The small molecule below binds the protein below.
Small molecule (SMILES): COc1cccc(COC(=O)c2sc3ccccc3c2OC2CCNCC2)c1

Sequence of chain 1.A:
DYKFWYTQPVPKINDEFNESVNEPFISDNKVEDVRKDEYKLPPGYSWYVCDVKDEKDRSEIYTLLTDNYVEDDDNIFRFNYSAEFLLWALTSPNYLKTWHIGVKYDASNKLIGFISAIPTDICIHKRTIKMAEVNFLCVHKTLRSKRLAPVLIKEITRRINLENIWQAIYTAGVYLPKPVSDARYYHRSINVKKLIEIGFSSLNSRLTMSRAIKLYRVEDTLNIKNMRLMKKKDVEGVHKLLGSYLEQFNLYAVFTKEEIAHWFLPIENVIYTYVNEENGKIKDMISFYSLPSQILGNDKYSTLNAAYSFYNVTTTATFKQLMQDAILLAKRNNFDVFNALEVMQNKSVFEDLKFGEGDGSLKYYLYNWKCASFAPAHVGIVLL

Binding-site contacts:
Ligand atom O contacts residue ASP72 of chain 1.A at 3.6 Å.
Ligand atom C19 contacts residue TYR81 of chain 1.A at 3.3 Å (hydrophobic).
Ligand atom C9 contacts residue TYR308 of chain 1.A at 3.4 Å (hydrophobic).
Ligand atom C contacts residue SER293 of chain 1.A at 3.6 Å.
Ligand atom C contacts residue PHE77 of chain 1.A at 3.7 Å (hydrophobic).
Ligand atom C11 contacts residue ASN339 of chain 1.A at 3.5 Å.
Ligand atom C10 contacts residue TYR308 of chain 1.A at 3.4 Å (hydrophobic).
Ligand atom C13 contacts residue TYR308 of chain 1.A at 3.7 Å (hydrophobic).
Ligand atom C14 contacts residue TYR308 of chain 1.A at 3.5 Å (hydrophobic).
Ligand atom C10 contacts residue ASN339 of chain 1.A at 3.7 Å.
Ligand atom C14 contacts residue LEU341 of chain 1.A at 3.8 Å (hydrophobic).
Ligand atom C13 contacts residue TYR289 of chain 1.A at 3.4 Å (hydrophobic).
Ligand atom O3 contacts residue LEU362 of chain 1.A at 3.4 Å.
Ligand atom S contacts residue TYR185 of chain 1.A at 3.6 Å.
Ligand atom C12 contacts residue VAL382 of chain 1.A at 3.8 Å (hydrophobic).
Ligand atom C20 contacts residue LEU384 of chain 1.A at 3.6 Å (hydrophobic).
Ligand atom C20 contacts residue TYR289 of chain 1.A at 3.7 Å (hydrophobic).
Ligand atom C17 contacts residue TYR289 of chain 1.A at 3.4 Å (hydrophobic).
Ligand atom N contacts residue LEU384 of chain 1.A at 2.7 Å (h-bond).
Ligand atom C18 contacts residue THR171 of chain 1.A at 3.4 Å.
Ligand atom C17 contacts residue LEU383 of chain 1.A at 3.1 Å (hydrophobic).
Ligand atom C12 contacts residue SER309 of chain 1.A at 3.4 Å.
Ligand atom N contacts residue TYR81 of chain 1.A at 3.8 Å.
Ligand atom C16 contacts residue TYR289 of chain 1.A at 3.2 Å (hydrophobic).
Ligand atom C11 contacts residue ALA340 of chain 1.A at 3.6 Å (hydrophobic).
Ligand atom C11 contacts residue TYR308 of chain 1.A at 3.6 Å (hydrophobic).
Ligand atom O2 contacts residue LEU362 of chain 1.A at 3.4 Å.
Ligand atom C4 contacts residue HIS187 of chain 1.A at 3.4 Å.
Ligand atom C12 contacts residue TYR308 of chain 1.A at 3.7 Å (hydrophobic).
Ligand atom C19 contacts residue LEU384 of chain 1.A at 3.5 Å (hydrophobic).
Ligand atom C3 contacts residue HIS187 of chain 1.A at 3.8 Å.
Ligand atom C11 contacts residue SER309 of chain 1.A at 3.6 Å.
Ligand atom S contacts residue TYR308 of chain 1.A at 3.7 Å.
Ligand atom C13 contacts residue LEU341 of chain 1.A at 3.6 Å (hydrophobic).
Ligand atom C9 contacts residue LEU341 of chain 1.A at 3.7 Å (hydrophobic).
Ligand atom C21 contacts residue PHE79 of chain 1.A at 3.5 Å (hydrophobic).
Ligand atom C contacts residue PHE79 of chain 1.A at 3.6 Å (hydrophobic).
Ligand atom C18 contacts residue LEU384 of chain 1.A at 3.2 Å (hydrophobic).
Ligand atom C10 contacts residue ALA340 of chain 1.A at 3.7 Å (hydrophobic).
Ligand atom C17 contacts residue LEU384 of chain 1.A at 3.3 Å (hydrophobic).